Binding-site contacts:
Ligand atom O3 contacts residue LYS128 of chain 1.C at 3.4 Å.
Ligand atom O2 contacts residue HIS142 of chain 1.C at 3.8 Å.
Ligand atom O1 contacts residue SER240 of chain 1.C at 2.9 Å (h-bond).
Ligand atom O3 contacts residue MET84 of chain 1.C at 3.3 Å.
Ligand atom O3 contacts residue THR139 of chain 1.C at 2.6 Å (h-bond).
Ligand atom C4 contacts residue MET84 of chain 1.C at 3.9 Å (hydrophobic).
Ligand atom O5 contacts residue HIS142 of chain 1.C at 2.7 Å.
Ligand atom O4 contacts residue ARG236 of chain 1.C at 2.8 Å (salt-bridge).
Ligand atom C3 contacts residue MET173 of chain 1.C at 3.7 Å (hydrophobic).
Ligand atom C4 contacts residue THR139 of chain 1.C at 3.9 Å.
Ligand atom O2 contacts residue ASP144 of chain 1.C at 2.8 Å (salt-bridge).
Ligand atom O5 contacts residue FE1 of chain 1.K at 2.1 Å.
Ligand atom O3 contacts residue ARG236 of chain 1.C at 3.0 Å (salt-bridge).
Ligand atom O1 contacts residue THR158 of chain 1.C at 3.7 Å.
Ligand atom O1 contacts residue HIS219 of chain 1.C at 3.8 Å.
Ligand atom C1 contacts residue FE1 of chain 1.K at 2.8 Å.
Ligand atom O2 contacts residue HIS219 of chain 1.C at 3.6 Å (h-bond).
Ligand atom O1 contacts residue FE1 of chain 1.K at 4.0 Å.
Ligand atom O4 contacts residue MET84 of chain 1.C at 3.8 Å.
Ligand atom C5 contacts residue MET84 of chain 1.C at 3.4 Å (hydrophobic).
Ligand atom C2 contacts residue HIS142 of chain 1.C at 3.9 Å.
Ligand atom C1 contacts residue ASP144 of chain 1.C at 4.0 Å.
Ligand atom C2 contacts residue HIS225 of chain 1.C at 3.6 Å.
Ligand atom O1 contacts residue TRP160 of chain 1.C at 3.6 Å.
Ligand atom C5 contacts residue TRP160 of chain 1.C at 3.9 Å (hydrophobic).
Ligand atom C5 contacts residue THR139 of chain 1.C at 3.6 Å.
Ligand atom O2 contacts residue FE1 of chain 1.K at 2.0 Å.
Ligand atom O5 contacts residue HIS225 of chain 1.C at 2.9 Å (h-bond).
Ligand atom O2 contacts residue HIS225 of chain 1.C at 3.0 Å (h-bond).
Ligand atom C1 contacts residue HIS219 of chain 1.C at 3.9 Å.
Ligand atom O4 contacts residue LEU126 of chain 1.C at 3.5 Å.
Ligand atom C2 contacts residue FE1 of chain 1.K at 2.8 Å.
Ligand atom C3 contacts residue TRP160 of chain 1.C at 3.6 Å (hydrophobic).
Ligand atom C4 contacts residue MET173 of chain 1.C at 4.0 Å (hydrophobic).
Ligand atom O3 contacts residue ALA227 of chain 1.C at 3.4 Å.
Ligand atom C1 contacts residue SER240 of chain 1.C at 3.9 Å.
Ligand atom C5 contacts residue ALA227 of chain 1.C at 4.0 Å (hydrophobic).
Ligand atom C1 contacts residue HIS225 of chain 1.C at 3.5 Å.
Ligand atom C5 contacts residue ARG236 of chain 1.C at 3.4 Å.
Ligand atom O4 contacts residue TRP160 of chain 1.C at 2.9 Å (h-bond).

Sequence of chain 1.C:
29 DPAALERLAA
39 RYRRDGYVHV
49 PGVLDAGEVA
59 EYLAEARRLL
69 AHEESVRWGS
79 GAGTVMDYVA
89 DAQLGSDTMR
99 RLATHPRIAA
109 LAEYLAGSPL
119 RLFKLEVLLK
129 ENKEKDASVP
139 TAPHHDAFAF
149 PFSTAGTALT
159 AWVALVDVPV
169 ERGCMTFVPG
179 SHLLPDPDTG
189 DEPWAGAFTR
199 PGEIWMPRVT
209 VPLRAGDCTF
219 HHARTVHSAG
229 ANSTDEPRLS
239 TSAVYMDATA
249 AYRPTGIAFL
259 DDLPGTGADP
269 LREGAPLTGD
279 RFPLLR

A protein and the small-molecule ligand that binds it are described below.
Small molecule (SMILES): O=C(O)CCC(=O)C(=O)O